Sequence of chain 1.D:
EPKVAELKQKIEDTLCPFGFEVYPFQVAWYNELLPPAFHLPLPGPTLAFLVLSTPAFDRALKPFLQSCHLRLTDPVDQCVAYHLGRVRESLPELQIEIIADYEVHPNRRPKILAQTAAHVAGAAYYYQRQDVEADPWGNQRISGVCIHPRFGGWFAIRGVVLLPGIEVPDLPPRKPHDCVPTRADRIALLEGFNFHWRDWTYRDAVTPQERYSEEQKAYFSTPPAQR

This small molecule binds to this protein.
Small molecule (SMILES): C[C@H]1O[C@@H](n2cnc3c(N)ncnc32)[C@H](O)[C@@H]1O

Binding-site contacts:
Ligand atom C2 contacts residue PRO113 of chain 1.D at 4.2 Å (hydrophobic).
Ligand atom C4 contacts residue PRO113 of chain 1.D at 3.2 Å (hydrophobic).
Ligand atom C2' contacts residue PRO113 of chain 1.D at 3.4 Å (hydrophobic).
Ligand atom C1' contacts residue ARG115 of chain 1.D at 3.4 Å.
Ligand atom N9 contacts residue PRO113 of chain 1.D at 3.3 Å (h-bond).
Ligand atom C8 contacts residue ARG115 of chain 1.D at 3.3 Å.
Ligand atom N3 contacts residue PRO113 of chain 1.D at 3.5 Å (h-bond).
Ligand atom N7 contacts residue ARG115 of chain 1.D at 3.4 Å.
Ligand atom C4 contacts residue ASN114 of chain 1.D at 4.1 Å.
Ligand atom N9 contacts residue ARG115 of chain 1.D at 3.7 Å.
Ligand atom N3 contacts residue ASN114 of chain 1.D at 3.8 Å.
Ligand atom O2' contacts residue PRO113 of chain 1.D at 3.9 Å.
Ligand atom N6 contacts residue ASN114 of chain 1.D at 3.5 Å (h-bond).
Ligand atom C1' contacts residue PRO113 of chain 1.D at 3.8 Å (hydrophobic).
Ligand atom O2' contacts residue ARG115 of chain 1.D at 3.7 Å.
Ligand atom C5 contacts residue ASN114 of chain 1.D at 4.0 Å.
Ligand atom C2 contacts residue ASN114 of chain 1.D at 3.5 Å.
Ligand atom C6 contacts residue ASN114 of chain 1.D at 3.6 Å.
Ligand atom C5 contacts residue ARG115 of chain 1.D at 4.0 Å.
Ligand atom C5 contacts residue PRO113 of chain 1.D at 3.8 Å (hydrophobic).
Ligand atom C2' contacts residue ARG115 of chain 1.D at 4.1 Å.
Ligand atom N1 contacts residue ASN114 of chain 1.D at 3.4 Å.
Ligand atom N7 contacts residue PRO113 of chain 1.D at 4.1 Å.
Ligand atom C8 contacts residue PRO113 of chain 1.D at 3.9 Å (hydrophobic).